This protein binds this small molecule.
Small molecule (SMILES): CC(=O)N[C@@H]1[C@@H](O)[C@H](O)[C@@H](CO)O[C@H]1O

Sequence of chain 1.A:
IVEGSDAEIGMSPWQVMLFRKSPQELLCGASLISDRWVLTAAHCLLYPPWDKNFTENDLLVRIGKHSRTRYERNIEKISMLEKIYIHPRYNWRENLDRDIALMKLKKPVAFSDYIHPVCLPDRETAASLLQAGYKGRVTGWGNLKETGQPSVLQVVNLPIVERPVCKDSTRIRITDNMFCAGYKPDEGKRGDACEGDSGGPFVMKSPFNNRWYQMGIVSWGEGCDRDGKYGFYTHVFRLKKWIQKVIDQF

Binding-site contacts:
Ligand atom C7 contacts residue LEU46 of chain 1.A at 4.0 Å (hydrophobic).
Ligand atom C8 contacts residue PRO48 of chain 1.A at 3.9 Å (hydrophobic).
Ligand atom C5 contacts residue ASN53 of chain 1.A at 3.6 Å.
Ligand atom C4 contacts residue ASN53 of chain 1.A at 4.0 Å.
Ligand atom C2 contacts residue ASN53 of chain 1.A at 2.4 Å.
Ligand atom N2 contacts residue ASN53 of chain 1.A at 3.1 Å (h-bond).
Ligand atom N2 contacts residue LEU46 of chain 1.A at 4.2 Å.
Ligand atom C1 contacts residue ASN53 of chain 1.A at 1.4 Å.
Ligand atom C1 contacts residue LEU46 of chain 1.A at 4.4 Å (hydrophobic).
Ligand atom C3 contacts residue ASN53 of chain 1.A at 3.7 Å.
Ligand atom O5 contacts residue ASN53 of chain 1.A at 2.2 Å (h-bond).
Ligand atom O7 contacts residue ASN53 of chain 1.A at 3.5 Å (h-bond).
Ligand atom C7 contacts residue ASN53 of chain 1.A at 3.5 Å.
Ligand atom C8 contacts residue TRP92 of chain 1.A at 3.9 Å (hydrophobic).
Ligand atom C8 contacts residue LEU46 of chain 1.A at 4.0 Å (hydrophobic).